Binding-site contacts:
Ligand atom C16 contacts residue L1Y1 of chain 1.F at 0.7 Å.
Ligand atom C07 contacts residue L1Y1 of chain 1.F at 0.1 Å.
Ligand atom C04 contacts residue L1Y1 of chain 1.F at 0.3 Å.
Ligand atom C17 contacts residue GLY118 of chain 1.A at 3.5 Å.
Ligand atom C13 contacts residue THR48 of chain 1.A at 3.5 Å.
Ligand atom O20 contacts residue LEU153 of chain 1.B at 3.4 Å.
Ligand atom C15 contacts residue L1Y1 of chain 1.F at 0.8 Å.
Ligand atom O19 contacts residue L1Y1 of chain 1.F at 0.8 Å (h-bond).
Ligand atom O08 contacts residue THR152 of chain 1.B at 3.3 Å (h-bond).
Ligand atom C02 contacts residue L1Y1 of chain 1.F at 0.1 Å.
Ligand atom O10 contacts residue L1Y1 of chain 1.F at 0.4 Å (h-bond).
Ligand atom C17 contacts residue L1Y1 of chain 1.F at 0.1 Å.
Ligand atom C16 contacts residue THR18 of chain 1.A at 3.4 Å.
Ligand atom C04 contacts residue GLY151 of chain 1.B at 3.3 Å.
Ligand atom O20 contacts residue L1Y1 of chain 1.F at 0.1 Å (h-bond).
Ligand atom O08 contacts residue L1Y1 of chain 1.F at 0.1 Å (h-bond).
Ligand atom C03 contacts residue L1Y1 of chain 1.F at 0.1 Å.
Ligand atom O18 contacts residue THR18 of chain 1.A at 3.0 Å (h-bond).
Ligand atom O18 contacts residue SO41 of chain 1.G at 3.1 Å (h-bond).
Ligand atom C01 contacts residue L1Y1 of chain 1.F at 0.2 Å.
Ligand atom O19 contacts residue GLY118 of chain 1.A at 3.3 Å (h-bond).
Ligand atom C17 contacts residue SO41 of chain 1.G at 3.2 Å.
Ligand atom C14 contacts residue PRO78 of chain 1.A at 3.4 Å (hydrophobic).
Ligand atom C13 contacts residue MET79 of chain 1.A at 3.4 Å (hydrophobic).
Ligand atom O18 contacts residue L1Y1 of chain 1.F at 0.6 Å (h-bond).
Ligand atom O08 contacts residue GLY151 of chain 1.B at 2.8 Å (h-bond).
Ligand atom C06 contacts residue L1Y1 of chain 1.F at 0.3 Å.
Ligand atom O18 contacts residue LYS22 of chain 1.A at 2.6 Å (salt-bridge).
Ligand atom O18 contacts residue GLY118 of chain 1.A at 2.9 Å (h-bond).
Ligand atom C02 contacts residue VAL122 of chain 1.A at 3.4 Å (hydrophobic).
Ligand atom C11 contacts residue L1Y1 of chain 1.F at 0.9 Å.
Ligand atom C14 contacts residue L1Y1 of chain 1.F at 0.2 Å.
Ligand atom C05 contacts residue L1Y1 of chain 1.F at 0.3 Å.
Ligand atom C13 contacts residue L1Y1 of chain 1.F at 0.2 Å.
Ligand atom C12 contacts residue L1Y1 of chain 1.F at 0.6 Å.
Ligand atom C15 contacts residue ARG52 of chain 1.A at 3.4 Å.
Ligand atom C09 contacts residue L1Y1 of chain 1.F at 0.4 Å.
Ligand atom O08 contacts residue LEU153 of chain 1.B at 3.2 Å (h-bond).
Ligand atom O20 contacts residue ASN154 of chain 1.B at 2.8 Å (h-bond).
Ligand atom C17 contacts residue LYS22 of chain 1.A at 3.4 Å.

The protein below binds the small molecule below.
Small molecule (SMILES): O=C(O)C[C@@H]1CCC[C@H]1C(=O)c1ccc(C(=O)O)cc1

Sequence of chain 1.A:
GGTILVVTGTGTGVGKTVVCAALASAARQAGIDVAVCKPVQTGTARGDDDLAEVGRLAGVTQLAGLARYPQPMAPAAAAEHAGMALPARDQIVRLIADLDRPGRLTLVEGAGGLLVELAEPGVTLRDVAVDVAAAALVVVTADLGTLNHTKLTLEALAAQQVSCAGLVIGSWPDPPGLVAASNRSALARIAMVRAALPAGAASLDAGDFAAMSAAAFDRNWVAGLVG

Sequence of chain 1.B:
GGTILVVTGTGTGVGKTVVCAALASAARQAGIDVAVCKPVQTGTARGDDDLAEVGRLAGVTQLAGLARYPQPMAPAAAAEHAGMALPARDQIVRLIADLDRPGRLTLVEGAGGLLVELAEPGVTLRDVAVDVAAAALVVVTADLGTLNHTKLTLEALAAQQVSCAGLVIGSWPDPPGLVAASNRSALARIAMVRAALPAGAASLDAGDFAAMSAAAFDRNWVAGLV